The small molecule below binds the protein below.
Small molecule (SMILES): O=c1[nH]c(=O)c2nn[nH]c2[nH]1

Binding-site contacts:
Ligand atom N7 contacts residue PHE178 of chain 2.A at 3.6 Å.
Ligand atom N9 contacts residue ASN270 of chain 2.A at 3.8 Å.
Ligand atom N1 contacts residue OXY1 of chain 2.D at 3.8 Å.
Ligand atom N9 contacts residue OXY1 of chain 2.D at 3.3 Å (h-bond).
Ligand atom N1 contacts residue GLN244 of chain 2.A at 2.9 Å (h-bond).
Ligand atom C2 contacts residue ARG195 of chain 2.A at 3.5 Å.
Ligand atom O2 contacts residue ILE243 of chain 2.A at 2.8 Å (h-bond).
Ligand atom C2 contacts residue GLN244 of chain 2.A at 3.7 Å.
Ligand atom N3 contacts residue PHE178 of chain 2.A at 3.8 Å.
Ligand atom C6 contacts residue OXY1 of chain 2.D at 3.4 Å.
Ligand atom N3 contacts residue ARG195 of chain 2.A at 3.1 Å (salt-bridge).
Ligand atom O2 contacts residue ARG195 of chain 2.A at 2.8 Å (salt-bridge).
Ligand atom N9 contacts residue PHE178 of chain 2.A at 3.5 Å.
Ligand atom C4 contacts residue ASN270 of chain 2.A at 3.7 Å.
Ligand atom C5 contacts residue PHE178 of chain 2.A at 3.3 Å (hydrophobic).
Ligand atom N3 contacts residue ASN270 of chain 2.A at 3.4 Å (h-bond).
Ligand atom N8 contacts residue OXY1 of chain 2.D at 3.4 Å (h-bond).
Ligand atom N7 contacts residue OXY1 of chain 2.D at 3.2 Å (h-bond).
Ligand atom O2 contacts residue GLN244 of chain 2.A at 3.7 Å.
Ligand atom O2 contacts residue SER242 of chain 2.A at 3.4 Å.
Ligand atom N1 contacts residue PHE178 of chain 2.A at 3.5 Å.
Ligand atom C4 contacts residue PHE178 of chain 2.A at 3.3 Å (hydrophobic).
Ligand atom C6 contacts residue GLN244 of chain 2.A at 3.8 Å.
Ligand atom N8 contacts residue ASP68 of chain 2.B at 3.9 Å.
Ligand atom N3 contacts residue OXY1 of chain 2.D at 3.5 Å (h-bond).
Ligand atom O6 contacts residue GLN244 of chain 2.A at 3.1 Å (h-bond).
Ligand atom O6 contacts residue PHE178 of chain 2.A at 3.7 Å.
Ligand atom N8 contacts residue THR67 of chain 2.B at 3.4 Å (h-bond).
Ligand atom C5 contacts residue OXY1 of chain 2.D at 2.9 Å.
Ligand atom C2 contacts residue OXY1 of chain 2.D at 3.9 Å.
Ligand atom C4 contacts residue OXY1 of chain 2.D at 2.9 Å.
Ligand atom C6 contacts residue PHE178 of chain 2.A at 3.4 Å (hydrophobic).
Ligand atom N8 contacts residue PHE178 of chain 2.A at 3.6 Å.
Ligand atom O6 contacts residue THR67 of chain 2.B at 3.8 Å.
Ligand atom O6 contacts residue VAL64 of chain 2.B at 3.9 Å.
Ligand atom N8 contacts residue LEU189 of chain 2.A at 3.7 Å.
Ligand atom C2 contacts residue PHE178 of chain 2.A at 3.6 Å (hydrophobic).
Ligand atom N7 contacts residue ALA66 of chain 2.B at 3.6 Å.
Ligand atom O6 contacts residue TYR5 of chain 2.B at 3.8 Å.
Ligand atom N7 contacts residue THR67 of chain 2.B at 2.9 Å (h-bond).

Sequence of chain 2.A:
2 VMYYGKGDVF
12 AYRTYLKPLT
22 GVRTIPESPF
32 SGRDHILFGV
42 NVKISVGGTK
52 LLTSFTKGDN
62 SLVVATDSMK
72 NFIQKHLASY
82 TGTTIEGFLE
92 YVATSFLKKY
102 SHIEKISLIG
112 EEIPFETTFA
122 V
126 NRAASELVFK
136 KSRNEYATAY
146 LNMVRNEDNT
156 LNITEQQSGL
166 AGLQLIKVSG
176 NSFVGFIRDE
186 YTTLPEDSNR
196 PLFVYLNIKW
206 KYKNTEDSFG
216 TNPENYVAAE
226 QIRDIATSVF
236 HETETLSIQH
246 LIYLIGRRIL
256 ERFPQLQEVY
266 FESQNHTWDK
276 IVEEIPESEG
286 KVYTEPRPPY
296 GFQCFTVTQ

Sequence of chain 2.B:
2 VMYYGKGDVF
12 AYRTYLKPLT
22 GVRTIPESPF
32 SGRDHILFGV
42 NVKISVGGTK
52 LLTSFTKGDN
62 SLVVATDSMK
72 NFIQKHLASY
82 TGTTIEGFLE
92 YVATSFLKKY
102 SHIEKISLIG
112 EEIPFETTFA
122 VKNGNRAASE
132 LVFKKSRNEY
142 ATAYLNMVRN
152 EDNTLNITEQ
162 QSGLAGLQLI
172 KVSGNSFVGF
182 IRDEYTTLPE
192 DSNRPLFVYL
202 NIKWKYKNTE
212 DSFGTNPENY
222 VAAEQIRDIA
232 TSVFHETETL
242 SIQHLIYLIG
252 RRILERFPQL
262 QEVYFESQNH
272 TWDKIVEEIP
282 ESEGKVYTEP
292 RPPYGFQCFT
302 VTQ